Sequence of chain 2.F:
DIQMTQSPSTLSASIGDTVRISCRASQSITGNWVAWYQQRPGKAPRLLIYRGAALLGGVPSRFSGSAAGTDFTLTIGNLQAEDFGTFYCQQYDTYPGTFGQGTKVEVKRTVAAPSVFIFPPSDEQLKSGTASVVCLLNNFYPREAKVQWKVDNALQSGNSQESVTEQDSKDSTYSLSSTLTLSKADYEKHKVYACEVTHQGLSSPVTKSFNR

The small molecule below binds the protein below.
Small molecule (SMILES): CC(=O)N[C@H]1[C@H](O[C@H]2[C@H](O)[C@@H](NC(C)=O)CO[C@@H]2CO)O[C@H](CO)[C@@H](O[C@@H]2O[C@H](CO[C@H]3O[C@H](CO)[C@@H](O)[C@H](O)[C@@H]3O)[C@@H](O)[C@H](O)[C@@H]2O)[C@@H]1O

Sequence of chain 2.D:
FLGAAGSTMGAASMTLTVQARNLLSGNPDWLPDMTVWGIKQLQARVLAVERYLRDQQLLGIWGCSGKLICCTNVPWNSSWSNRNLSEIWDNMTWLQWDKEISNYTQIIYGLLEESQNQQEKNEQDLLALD

Binding-site contacts:
Ligand atom C7 contacts residue ASN113 of chain 2.D at 3.7 Å.
Ligand atom C6 contacts residue ARG51 of chain 2.F at 3.9 Å.
Ligand atom O6 contacts residue ALA53 of chain 2.F at 4.1 Å.
Ligand atom C5 contacts residue ASN113 of chain 2.D at 3.6 Å.
Ligand atom C3 contacts residue ALA54 of chain 2.F at 3.7 Å (hydrophobic).
Ligand atom C7 contacts residue ARG51 of chain 2.F at 4.2 Å.
Ligand atom O3 contacts residue ALA53 of chain 2.F at 3.6 Å.
Ligand atom C2 contacts residue ASN113 of chain 2.D at 2.5 Å.
Ligand atom C2 contacts residue ALA54 of chain 2.F at 3.7 Å (hydrophobic).
Ligand atom O5 contacts residue ALA54 of chain 2.F at 3.5 Å.
Ligand atom C7 contacts residue TYR50 of chain 2.F at 4.0 Å (hydrophobic).
Ligand atom C5 contacts residue ARG51 of chain 2.F at 3.6 Å.
Ligand atom O7 contacts residue TYR50 of chain 2.F at 4.0 Å.
Ligand atom C6 contacts residue LEU55 of chain 2.F at 4.1 Å (hydrophobic).
Ligand atom C8 contacts residue ALA53 of chain 2.F at 3.4 Å (hydrophobic).
Ligand atom C4 contacts residue ALA54 of chain 2.F at 4.0 Å (hydrophobic).
Ligand atom C6 contacts residue ALA53 of chain 2.F at 4.0 Å (hydrophobic).
Ligand atom C3 contacts residue ASN113 of chain 2.D at 3.8 Å.
Ligand atom C8 contacts residue ASN32 of chain 2.F at 3.6 Å.
Ligand atom N2 contacts residue ALA53 of chain 2.F at 4.1 Å.
Ligand atom O3 contacts residue ALA54 of chain 2.F at 3.4 Å (h-bond).
Ligand atom O5 contacts residue ARG51 of chain 2.F at 3.6 Å (salt-bridge).
Ligand atom O7 contacts residue ASN113 of chain 2.D at 4.1 Å.
Ligand atom C7 contacts residue ASN32 of chain 2.F at 4.2 Å.
Ligand atom C2 contacts residue TYR50 of chain 2.F at 3.6 Å (hydrophobic).
Ligand atom O5 contacts residue ASN113 of chain 2.D at 2.2 Å (h-bond).
Ligand atom C1 contacts residue ASN113 of chain 2.D at 1.4 Å.
Ligand atom N2 contacts residue TYR50 of chain 2.F at 3.0 Å (h-bond).
Ligand atom O7 contacts residue ALA53 of chain 2.F at 3.7 Å.
Ligand atom C4 contacts residue ASN113 of chain 2.D at 4.2 Å.
Ligand atom C1 contacts residue ALA54 of chain 2.F at 3.6 Å (hydrophobic).
Ligand atom C7 contacts residue ALA53 of chain 2.F at 3.5 Å (hydrophobic).
Ligand atom C1 contacts residue ARG51 of chain 2.F at 3.8 Å.
Ligand atom N2 contacts residue ASN113 of chain 2.D at 2.9 Å (h-bond).
Ligand atom O4 contacts residue ALA54 of chain 2.F at 3.1 Å.
Ligand atom N2 contacts residue ASN32 of chain 2.F at 4.1 Å.
Ligand atom C5 contacts residue LEU55 of chain 2.F at 3.9 Å (hydrophobic).
Ligand atom C8 contacts residue ASN113 of chain 2.D at 4.2 Å.
Ligand atom N2 contacts residue ARG51 of chain 2.F at 3.5 Å (salt-bridge).
Ligand atom C8 contacts residue ARG51 of chain 2.F at 3.9 Å.